The small molecule below binds the protein below.
Small molecule (SMILES): Nc1ncnc2c1ncn2[C@@H]1O[C@H](COP(=O)(O)OP(=O)(O)OP(O)(O)=S)[C@@H](O)[C@H]1O

Binding-site contacts:
Ligand atom C6 contacts residue TRP688 of chain 1.A at 3.3 Å (hydrophobic).
Ligand atom O1A contacts residue SER720 of chain 1.A at 4.0 Å.
Ligand atom O1A contacts residue SER721 of chain 1.A at 2.4 Å (h-bond).
Ligand atom O1A contacts residue GLY718 of chain 1.A at 3.7 Å.
Ligand atom PG contacts residue SER720 of chain 1.A at 3.7 Å.
Ligand atom O3B contacts residue SER720 of chain 1.A at 3.5 Å (h-bond).
Ligand atom O2B contacts residue GLY718 of chain 1.A at 2.7 Å (h-bond).
Ligand atom N1 contacts residue TRP688 of chain 1.A at 3.5 Å.
Ligand atom O3B contacts residue LYS719 of chain 1.A at 3.8 Å.
Ligand atom O2B contacts residue LYS719 of chain 1.A at 2.6 Å (salt-bridge).
Ligand atom O2A contacts residue SER720 of chain 1.A at 3.9 Å.
Ligand atom S1G contacts residue SER720 of chain 1.A at 3.2 Å (h-bond).
Ligand atom O2B contacts residue CYS717 of chain 1.A at 3.3 Å (h-bond).
Ligand atom PB contacts residue GLY716 of chain 1.A at 3.9 Å.
Ligand atom O3A contacts residue GLY716 of chain 1.A at 3.9 Å.
Ligand atom O5' contacts residue SER721 of chain 1.A at 3.7 Å.
Ligand atom O2G contacts residue LYS719 of chain 1.A at 3.8 Å.
Ligand atom O2G contacts residue SER720 of chain 1.A at 3.8 Å.
Ligand atom O1B contacts residue LYS719 of chain 1.A at 4.0 Å.
Ligand atom N6 contacts residue TRP688 of chain 1.A at 3.5 Å.
Ligand atom C5 contacts residue TRP688 of chain 1.A at 3.5 Å (hydrophobic).
Ligand atom O4' contacts residue TRP688 of chain 1.A at 3.7 Å.
Ligand atom O1A contacts residue LYS719 of chain 1.A at 4.0 Å.
Ligand atom O2B contacts residue SER720 of chain 1.A at 3.9 Å.
Ligand atom C2 contacts residue SER405 of chain 1.A at 3.9 Å.
Ligand atom C4 contacts residue TRP688 of chain 1.A at 3.8 Å (hydrophobic).
Ligand atom N3 contacts residue TRP688 of chain 1.A at 3.7 Å.
Ligand atom O1B contacts residue CYS717 of chain 1.A at 3.6 Å (h-bond).
Ligand atom S1G contacts residue GLN775 of chain 1.A at 2.7 Å (h-bond).
Ligand atom O1B contacts residue GLY716 of chain 1.A at 2.6 Å (h-bond).
Ligand atom PB contacts residue CYS717 of chain 1.A at 4.0 Å.
Ligand atom C2 contacts residue TRP688 of chain 1.A at 3.6 Å (hydrophobic).
Ligand atom PA contacts residue SER721 of chain 1.A at 3.6 Å.
Ligand atom C5' contacts residue SER721 of chain 1.A at 3.8 Å.
Ligand atom O1B contacts residue VAL715 of chain 1.A at 3.7 Å.
Ligand atom N6 contacts residue THR404 of chain 1.A at 3.4 Å.
Ligand atom PB contacts residue LYS719 of chain 1.A at 3.9 Å.
Ligand atom N1 contacts residue SER405 of chain 1.A at 3.9 Å.
Ligand atom O2G contacts residue GLN775 of chain 1.A at 3.6 Å (h-bond).
Ligand atom N7 contacts residue TRP688 of chain 1.A at 3.7 Å.

Sequence of chain 1.A:
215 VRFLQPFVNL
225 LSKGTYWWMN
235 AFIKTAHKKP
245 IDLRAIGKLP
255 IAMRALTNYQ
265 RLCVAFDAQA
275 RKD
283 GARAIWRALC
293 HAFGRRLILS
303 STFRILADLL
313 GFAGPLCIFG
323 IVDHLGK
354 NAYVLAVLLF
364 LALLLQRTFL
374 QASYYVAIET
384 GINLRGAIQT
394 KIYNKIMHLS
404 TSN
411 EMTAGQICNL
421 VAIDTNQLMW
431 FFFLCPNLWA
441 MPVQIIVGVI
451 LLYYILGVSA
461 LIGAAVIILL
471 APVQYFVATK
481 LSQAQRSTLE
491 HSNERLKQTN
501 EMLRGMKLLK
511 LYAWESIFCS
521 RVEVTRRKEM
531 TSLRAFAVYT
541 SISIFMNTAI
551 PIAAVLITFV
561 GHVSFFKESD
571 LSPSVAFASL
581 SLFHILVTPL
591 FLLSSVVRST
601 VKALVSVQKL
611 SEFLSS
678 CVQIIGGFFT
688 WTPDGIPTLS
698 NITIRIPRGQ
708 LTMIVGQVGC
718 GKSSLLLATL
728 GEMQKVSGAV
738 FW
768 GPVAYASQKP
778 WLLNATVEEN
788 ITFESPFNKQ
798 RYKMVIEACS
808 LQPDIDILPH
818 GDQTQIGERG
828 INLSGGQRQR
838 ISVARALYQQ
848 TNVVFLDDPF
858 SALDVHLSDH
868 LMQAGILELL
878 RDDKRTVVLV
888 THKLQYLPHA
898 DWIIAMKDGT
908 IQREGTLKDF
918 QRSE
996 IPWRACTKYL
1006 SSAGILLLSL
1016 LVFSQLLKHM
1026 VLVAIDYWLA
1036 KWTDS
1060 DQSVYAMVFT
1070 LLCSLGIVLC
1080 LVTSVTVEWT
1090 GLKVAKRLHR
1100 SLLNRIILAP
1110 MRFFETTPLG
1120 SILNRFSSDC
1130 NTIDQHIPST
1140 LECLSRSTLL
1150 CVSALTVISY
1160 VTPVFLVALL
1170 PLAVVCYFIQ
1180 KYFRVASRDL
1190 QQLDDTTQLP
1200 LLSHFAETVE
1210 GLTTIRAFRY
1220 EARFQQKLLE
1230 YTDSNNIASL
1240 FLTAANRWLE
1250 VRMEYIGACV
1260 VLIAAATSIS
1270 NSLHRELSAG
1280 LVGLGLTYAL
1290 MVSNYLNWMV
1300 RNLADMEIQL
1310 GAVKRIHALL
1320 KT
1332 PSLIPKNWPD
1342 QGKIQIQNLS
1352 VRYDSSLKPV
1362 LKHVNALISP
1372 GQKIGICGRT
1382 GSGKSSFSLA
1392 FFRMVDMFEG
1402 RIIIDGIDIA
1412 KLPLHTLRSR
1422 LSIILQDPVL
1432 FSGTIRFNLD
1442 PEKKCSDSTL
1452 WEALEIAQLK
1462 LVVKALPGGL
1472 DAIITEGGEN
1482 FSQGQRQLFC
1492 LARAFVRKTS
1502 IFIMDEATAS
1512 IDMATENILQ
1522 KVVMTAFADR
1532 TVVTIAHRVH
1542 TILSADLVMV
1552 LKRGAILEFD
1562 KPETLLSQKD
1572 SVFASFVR